Binding-site contacts:
Ligand atom C8 contacts residue THR681 of chain 1.B at 4.3 Å.
Ligand atom O6 contacts residue ASN657 of chain 1.B at 3.9 Å.
Ligand atom N2 contacts residue THR681 of chain 1.B at 4.5 Å.
Ligand atom C4 contacts residue ASN657 of chain 1.B at 4.2 Å.
Ligand atom O6 contacts residue THR601 of chain 1.B at 4.4 Å.
Ligand atom C5 contacts residue GLU632 of chain 1.B at 3.6 Å.
Ligand atom O5 contacts residue ASN657 of chain 1.B at 2.3 Å (h-bond).
Ligand atom N2 contacts residue ASN657 of chain 1.B at 2.9 Å (h-bond).
Ligand atom O6 contacts residue GLU632 of chain 1.B at 3.6 Å.
Ligand atom O7 contacts residue ASN657 of chain 1.B at 4.1 Å.
Ligand atom C6 contacts residue GLU632 of chain 1.B at 4.3 Å.
Ligand atom O6 contacts residue GLU631 of chain 1.B at 4.0 Å.
Ligand atom C3 contacts residue ASN657 of chain 1.B at 3.8 Å.
Ligand atom C2 contacts residue ASN657 of chain 1.B at 2.5 Å.
Ligand atom O5 contacts residue GLU632 of chain 1.B at 3.4 Å (salt-bridge).
Ligand atom C1 contacts residue ASN657 of chain 1.B at 1.4 Å.
Ligand atom C1 contacts residue GLU632 of chain 1.B at 3.5 Å.
Ligand atom C5 contacts residue ASN657 of chain 1.B at 3.6 Å.
Ligand atom O7 contacts residue THR681 of chain 1.B at 3.1 Å (h-bond).
Ligand atom C6 contacts residue ASN657 of chain 1.B at 4.2 Å.
Ligand atom C7 contacts residue ASN657 of chain 1.B at 3.7 Å.
Ligand atom C7 contacts residue THR681 of chain 1.B at 3.7 Å.
Ligand atom O7 contacts residue ASN705 of chain 1.B at 3.8 Å.

Sequence of chain 1.B:
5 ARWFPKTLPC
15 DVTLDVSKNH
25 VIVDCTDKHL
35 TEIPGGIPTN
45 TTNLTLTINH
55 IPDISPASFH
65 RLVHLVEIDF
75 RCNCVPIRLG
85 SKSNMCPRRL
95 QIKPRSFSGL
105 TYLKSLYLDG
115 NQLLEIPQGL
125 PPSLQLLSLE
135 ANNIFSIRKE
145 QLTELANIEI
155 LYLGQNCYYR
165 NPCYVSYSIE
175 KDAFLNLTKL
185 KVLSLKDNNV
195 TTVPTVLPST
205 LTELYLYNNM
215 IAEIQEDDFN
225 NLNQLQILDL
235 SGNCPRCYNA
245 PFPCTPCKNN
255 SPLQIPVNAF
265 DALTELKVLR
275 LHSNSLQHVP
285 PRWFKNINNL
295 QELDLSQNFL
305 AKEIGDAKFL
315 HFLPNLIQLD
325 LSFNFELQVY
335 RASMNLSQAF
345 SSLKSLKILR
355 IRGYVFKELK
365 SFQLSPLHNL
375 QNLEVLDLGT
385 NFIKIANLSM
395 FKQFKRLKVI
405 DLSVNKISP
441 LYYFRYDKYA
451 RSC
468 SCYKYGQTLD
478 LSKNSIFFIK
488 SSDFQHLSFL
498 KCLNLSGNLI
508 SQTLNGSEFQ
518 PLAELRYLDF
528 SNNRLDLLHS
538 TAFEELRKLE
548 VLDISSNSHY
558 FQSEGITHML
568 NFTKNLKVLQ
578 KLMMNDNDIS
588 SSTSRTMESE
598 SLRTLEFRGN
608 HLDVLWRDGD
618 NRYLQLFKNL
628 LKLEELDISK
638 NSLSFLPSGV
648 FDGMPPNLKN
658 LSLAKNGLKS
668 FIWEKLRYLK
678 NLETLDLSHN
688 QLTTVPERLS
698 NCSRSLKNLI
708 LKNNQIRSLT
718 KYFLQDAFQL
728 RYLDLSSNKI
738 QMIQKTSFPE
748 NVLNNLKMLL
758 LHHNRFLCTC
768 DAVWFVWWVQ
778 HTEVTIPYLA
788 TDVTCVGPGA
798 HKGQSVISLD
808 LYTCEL

A small-molecule ligand and the protein it binds are described below.
Small molecule (SMILES): CC(=O)N[C@@H]1[C@@H](O)[C@H](O)[C@@H](CO)O[C@H]1O